Binding-site contacts:
Ligand atom O1 contacts residue PHE122 of chain 4.A at 3.9 Å.
Ligand atom C16 contacts residue GLY128 of chain 4.A at 3.5 Å.
Ligand atom N6 contacts residue GLU123 of chain 4.A at 3.5 Å (salt-bridge).
Ligand atom C6 contacts residue MET125 of chain 4.A at 3.7 Å (hydrophobic).
Ligand atom F1 contacts residue GLY200 of chain 4.A at 3.4 Å.
Ligand atom C14 contacts residue LEU190 of chain 4.A at 3.6 Å (hydrophobic).
Ligand atom C5 contacts residue LEU190 of chain 4.A at 3.5 Å (hydrophobic).
Ligand atom F1 contacts residue CYS189 of chain 4.A at 3.5 Å.
Ligand atom N5 contacts residue LEU49 of chain 4.A at 3.5 Å (h-bond).
Ligand atom F1 contacts residue ASN188 of chain 4.A at 3.1 Å.
Ligand atom C15 contacts residue ASP129 of chain 4.A at 3.6 Å.
Ligand atom N4 contacts residue LEU190 of chain 4.A at 3.8 Å.
Ligand atom C1 contacts residue GLY200 of chain 4.A at 3.2 Å.
Ligand atom F1 contacts residue ARG187 of chain 4.A at 3.8 Å.
Ligand atom N7 contacts residue ALA75 of chain 4.A at 3.3 Å.
Ligand atom CL1 contacts residue GLY128 of chain 4.A at 3.5 Å.
Ligand atom C4 contacts residue LEU190 of chain 4.A at 3.3 Å (hydrophobic).
Ligand atom CL1 contacts residue MET125 of chain 4.A at 3.3 Å.
Ligand atom O1 contacts residue LEU190 of chain 4.A at 3.5 Å.
Ligand atom N6 contacts residue ALA75 of chain 4.A at 3.6 Å.
Ligand atom C3 contacts residue PHE122 of chain 4.A at 3.6 Å (hydrophobic).
Ligand atom N6 contacts residue MET125 of chain 4.A at 2.9 Å (h-bond).
Ligand atom N7 contacts residue LEU190 of chain 4.A at 3.8 Å.
Ligand atom C15 contacts residue ARG187 of chain 4.A at 3.4 Å.
Ligand atom N1 contacts residue MET125 of chain 4.A at 3.1 Å (h-bond).
Ligand atom C4 contacts residue ALA75 of chain 4.A at 3.6 Å (hydrophobic).
Ligand atom F1 contacts residue ASP201 of chain 4.A at 3.7 Å.
Ligand atom C17 contacts residue GLY128 of chain 4.A at 3.5 Å.
Ligand atom C15 contacts residue LEU190 of chain 4.A at 3.6 Å (hydrophobic).
Ligand atom N7 contacts residue GLU123 of chain 4.A at 2.8 Å (salt-bridge).
Ligand atom N6 contacts residue TYR124 of chain 4.A at 3.7 Å.
Ligand atom C13 contacts residue GLY200 of chain 4.A at 3.7 Å.
Ligand atom C16 contacts residue LEU49 of chain 4.A at 3.6 Å (hydrophobic).
Ligand atom N7 contacts residue MET125 of chain 4.A at 3.6 Å (h-bond).
Ligand atom C13 contacts residue LEU190 of chain 4.A at 3.8 Å (hydrophobic).
Ligand atom N1 contacts residue LEU49 of chain 4.A at 3.7 Å.
Ligand atom C10 contacts residue VAL57 of chain 4.A at 3.6 Å (hydrophobic).
Ligand atom CL1 contacts residue LEU49 of chain 4.A at 3.7 Å.
Ligand atom CL1 contacts residue ARG126 of chain 4.A at 3.6 Å.
Ligand atom F1 contacts residue LEU190 of chain 4.A at 3.7 Å.

This small molecule binds to this protein.
Small molecule (SMILES): CC(C)Oc1cc(Nc2nc(N[C@@H](C)c3ccc(F)cn3)ncc2Cl)[nH]n1

Sequence of chain 4.A:
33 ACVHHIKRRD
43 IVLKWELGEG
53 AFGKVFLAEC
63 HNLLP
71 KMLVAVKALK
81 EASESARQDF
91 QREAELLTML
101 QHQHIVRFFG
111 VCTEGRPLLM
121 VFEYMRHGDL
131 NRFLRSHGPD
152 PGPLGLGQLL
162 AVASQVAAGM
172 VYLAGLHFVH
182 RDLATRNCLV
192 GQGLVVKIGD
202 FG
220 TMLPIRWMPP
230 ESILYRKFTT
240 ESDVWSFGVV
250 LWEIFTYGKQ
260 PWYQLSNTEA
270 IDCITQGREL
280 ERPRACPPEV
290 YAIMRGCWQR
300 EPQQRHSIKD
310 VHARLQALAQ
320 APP